Sequence of chain 1.A:
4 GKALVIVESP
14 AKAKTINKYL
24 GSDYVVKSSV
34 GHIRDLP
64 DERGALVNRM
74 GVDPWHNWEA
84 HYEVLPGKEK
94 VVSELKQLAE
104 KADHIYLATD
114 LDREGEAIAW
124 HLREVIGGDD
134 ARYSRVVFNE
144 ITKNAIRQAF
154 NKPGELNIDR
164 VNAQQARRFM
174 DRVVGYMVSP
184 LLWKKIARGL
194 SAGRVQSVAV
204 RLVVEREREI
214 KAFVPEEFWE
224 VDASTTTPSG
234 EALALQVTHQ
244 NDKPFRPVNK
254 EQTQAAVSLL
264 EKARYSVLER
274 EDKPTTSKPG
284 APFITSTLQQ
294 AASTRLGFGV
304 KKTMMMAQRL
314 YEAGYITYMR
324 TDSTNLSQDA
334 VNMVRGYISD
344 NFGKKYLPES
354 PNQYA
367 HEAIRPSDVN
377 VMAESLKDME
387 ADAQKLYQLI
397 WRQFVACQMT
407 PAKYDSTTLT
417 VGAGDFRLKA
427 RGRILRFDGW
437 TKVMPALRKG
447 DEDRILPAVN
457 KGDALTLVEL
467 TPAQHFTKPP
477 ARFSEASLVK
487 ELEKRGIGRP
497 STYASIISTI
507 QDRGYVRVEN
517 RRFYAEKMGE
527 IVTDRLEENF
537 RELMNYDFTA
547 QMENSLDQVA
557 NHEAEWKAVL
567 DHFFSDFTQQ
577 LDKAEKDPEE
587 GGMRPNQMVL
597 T

Binding-site contacts:
Ligand atom C5M contacts residue ASP115 of chain 1.A at 3.1 Å.
Ligand atom O2 contacts residue ARG495 of chain 1.A at 2.8 Å (salt-bridge).
Ligand atom C5M contacts residue ARG116 of chain 1.A at 3.3 Å.
Ligand atom O4 contacts residue SER497 of chain 1.A at 3.0 Å (h-bond).
Ligand atom N3 contacts residue SER497 of chain 1.A at 3.8 Å.
Ligand atom C5 contacts residue ARG116 of chain 1.A at 3.7 Å.
Ligand atom C5' contacts residue ASP115 of chain 1.A at 3.6 Å.
Ligand atom OP3 contacts residue ARG163 of chain 1.A at 2.8 Å (salt-bridge).
Ligand atom N3 contacts residue ARG170 of chain 1.A at 3.4 Å (salt-bridge).
Ligand atom O5' contacts residue HIS367 of chain 1.A at 3.5 Å.
Ligand atom C4' contacts residue HIS367 of chain 1.A at 3.5 Å.
Ligand atom N3 contacts residue ARG495 of chain 1.A at 3.3 Å.
Ligand atom N3 contacts residue ARG116 of chain 1.A at 4.0 Å.
Ligand atom C6 contacts residue ARG116 of chain 1.A at 3.7 Å.
Ligand atom OP1 contacts residue ARG116 of chain 1.A at 3.3 Å (salt-bridge).
Ligand atom O2 contacts residue ASP553 of chain 1.A at 3.9 Å.
Ligand atom O5' contacts residue ASP115 of chain 1.A at 3.8 Å.
Ligand atom C4 contacts residue SER497 of chain 1.A at 3.0 Å.
Ligand atom O2 contacts residue ARG116 of chain 1.A at 3.8 Å.
Ligand atom C2 contacts residue ARG116 of chain 1.A at 3.8 Å.
Ligand atom C6 contacts residue SER497 of chain 1.A at 3.9 Å.
Ligand atom C3' contacts residue ARG163 of chain 1.A at 3.7 Å.
Ligand atom C5' contacts residue ARG163 of chain 1.A at 3.1 Å.
Ligand atom C4' contacts residue ARG163 of chain 1.A at 4.0 Å.
Ligand atom O3' contacts residue ARG163 of chain 1.A at 4.0 Å.
Ligand atom C5M contacts residue SER497 of chain 1.A at 3.2 Å.
Ligand atom C4 contacts residue ARG116 of chain 1.A at 4.0 Å.
Ligand atom OP3 contacts residue ARG116 of chain 1.A at 3.0 Å (salt-bridge).
Ligand atom OP2 contacts residue ARG163 of chain 1.A at 3.4 Å (salt-bridge).
Ligand atom O4 contacts residue ARG170 of chain 1.A at 3.3 Å (salt-bridge).
Ligand atom C5M contacts residue GLU117 of chain 1.A at 3.4 Å.
Ligand atom C4 contacts residue ARG170 of chain 1.A at 3.9 Å.
Ligand atom C2 contacts residue ARG495 of chain 1.A at 3.4 Å.
Ligand atom O5' contacts residue LEU114 of chain 1.A at 3.1 Å.
Ligand atom C5' contacts residue HIS367 of chain 1.A at 3.7 Å.
Ligand atom C5 contacts residue SER497 of chain 1.A at 3.1 Å.
Ligand atom C3' contacts residue ARG116 of chain 1.A at 3.6 Å.
Ligand atom N1 contacts residue ARG116 of chain 1.A at 3.8 Å.
Ligand atom C2' contacts residue ARG116 of chain 1.A at 3.2 Å.
Ligand atom P contacts residue ARG163 of chain 1.A at 3.5 Å.

The protein below binds the small molecule below.
Small molecule (SMILES): Cc1cn([C@H]2C[C@H](OP(=O)(O)O)[C@@H](CO)O2)c(=O)[nH]c1=O